Sequence of chain 4.B:
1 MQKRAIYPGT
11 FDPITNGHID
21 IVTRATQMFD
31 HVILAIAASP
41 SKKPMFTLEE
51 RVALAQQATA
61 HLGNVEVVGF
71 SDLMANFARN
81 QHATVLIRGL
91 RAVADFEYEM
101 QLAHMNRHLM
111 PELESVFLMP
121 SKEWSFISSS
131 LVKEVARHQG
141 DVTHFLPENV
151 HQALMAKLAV

Sequence of chain 12.B:
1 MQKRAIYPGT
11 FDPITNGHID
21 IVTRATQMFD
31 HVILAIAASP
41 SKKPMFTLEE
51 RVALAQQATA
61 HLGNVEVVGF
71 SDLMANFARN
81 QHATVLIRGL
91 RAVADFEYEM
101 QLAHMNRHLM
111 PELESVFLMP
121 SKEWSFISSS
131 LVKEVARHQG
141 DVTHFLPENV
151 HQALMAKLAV

The protein below binds the small molecule below.
Small molecule (SMILES): CC1=Nc2nc(N[C@H](CC#N)c3cccc(Cl)c3)nn2C(=O)C1

Binding-site contacts:
Ligand atom N6 contacts residue LEU73 of chain 4.B at 3.7 Å.
Ligand atom C17 contacts residue PHE70 of chain 4.B at 3.7 Å (hydrophobic).
Ligand atom C2 contacts residue LEU102 of chain 4.B at 3.8 Å (hydrophobic).
Ligand atom C14 contacts residue ASP72 of chain 4.B at 3.2 Å.
Ligand atom N9 contacts residue LEU73 of chain 4.B at 3.5 Å.
Ligand atom C19 contacts residue THR10 of chain 4.B at 3.7 Å.
Ligand atom C15 contacts residue SER71 of chain 4.B at 3.8 Å.
Ligand atom N9 contacts residue MET74 of chain 4.B at 3.0 Å (h-bond).
Ligand atom C20 contacts residue THR10 of chain 4.B at 3.8 Å.
Ligand atom C13 contacts residue HIS138 of chain 12.B at 3.9 Å.
Ligand atom C8 contacts residue ASP72 of chain 4.B at 3.9 Å.
Ligand atom C13 contacts residue ASP72 of chain 4.B at 3.8 Å.
Ligand atom C14 contacts residue PHE70 of chain 4.B at 3.8 Å (hydrophobic).
Ligand atom C10 contacts residue VAL135 of chain 12.B at 3.8 Å (hydrophobic).
Ligand atom C14 contacts residue SER71 of chain 4.B at 3.6 Å.
Ligand atom C8 contacts residue MET74 of chain 4.B at 3.9 Å (hydrophobic).
Ligand atom CL contacts residue GLY9 of chain 4.B at 3.4 Å.
Ligand atom C10 contacts residue LEU102 of chain 4.B at 3.5 Å (hydrophobic).
Ligand atom C5 contacts residue MET74 of chain 4.B at 3.7 Å (hydrophobic).
Ligand atom C10 contacts residue ASN106 of chain 4.B at 3.8 Å.
Ligand atom C5 contacts residue LEU73 of chain 4.B at 3.9 Å (hydrophobic).
Ligand atom CL contacts residue PRO8 of chain 4.B at 3.8 Å.
Ligand atom C18 contacts residue ALA37 of chain 4.B at 3.7 Å (hydrophobic).
Ligand atom N23 contacts residue ALA38 of chain 4.B at 3.5 Å (h-bond).
Ligand atom N12 contacts residue ASP72 of chain 4.B at 3.0 Å (salt-bridge).
Ligand atom C19 contacts residue ALA37 of chain 4.B at 3.6 Å (hydrophobic).
Ligand atom C17 contacts residue ALA37 of chain 4.B at 3.9 Å (hydrophobic).
Ligand atom N23 contacts residue PRO40 of chain 4.B at 3.8 Å.
Ligand atom N6 contacts residue MET74 of chain 4.B at 4.0 Å.
Ligand atom N23 contacts residue SER39 of chain 4.B at 2.9 Å (h-bond).
Ligand atom CL contacts residue MET74 of chain 4.B at 3.6 Å.
Ligand atom C1 contacts residue LEU102 of chain 4.B at 3.7 Å (hydrophobic).
Ligand atom N23 contacts residue ALA37 of chain 4.B at 3.7 Å.
Ligand atom C16 contacts residue ALA37 of chain 4.B at 3.9 Å (hydrophobic).
Ligand atom N23 contacts residue PHE70 of chain 4.B at 3.9 Å.
Ligand atom C15 contacts residue PHE70 of chain 4.B at 3.8 Å (hydrophobic).
Ligand atom C21 contacts residue ALA37 of chain 4.B at 3.7 Å (hydrophobic).
Ligand atom C15 contacts residue ALA37 of chain 4.B at 3.8 Å (hydrophobic).
Ligand atom C20 contacts residue ALA37 of chain 4.B at 3.6 Å (hydrophobic).
Ligand atom C10 contacts residue MET105 of chain 4.B at 3.7 Å (hydrophobic).